Binding-site contacts:
Ligand atom C7 contacts residue ASN80 of chain 1.A at 3.1 Å.
Ligand atom C6 contacts residue HIS119 of chain 1.A at 4.2 Å.
Ligand atom C8 contacts residue ASN80 of chain 1.A at 4.3 Å.
Ligand atom C5 contacts residue ASN80 of chain 1.A at 3.8 Å.
Ligand atom O5 contacts residue ASN80 of chain 1.A at 2.5 Å (h-bond).
Ligand atom C5 contacts residue HIS119 of chain 1.A at 4.3 Å.
Ligand atom C1 contacts residue ASN80 of chain 1.A at 1.6 Å.
Ligand atom C2 contacts residue ASN80 of chain 1.A at 2.2 Å.
Ligand atom C1 contacts residue HIS119 of chain 1.A at 4.2 Å.
Ligand atom O5 contacts residue HIS119 of chain 1.A at 3.7 Å.
Ligand atom C4 contacts residue ASN80 of chain 1.A at 4.2 Å.
Ligand atom O7 contacts residue ASN80 of chain 1.A at 3.2 Å (h-bond).
Ligand atom C3 contacts residue ASN80 of chain 1.A at 3.7 Å.
Ligand atom N2 contacts residue ASN80 of chain 1.A at 2.6 Å (h-bond).

This protein binds this small molecule.
Small molecule (SMILES): CC(=O)N[C@@H]1[C@@H](O)[C@H](O)[C@@H](CO)O[C@H]1O

Sequence of chain 1.A:
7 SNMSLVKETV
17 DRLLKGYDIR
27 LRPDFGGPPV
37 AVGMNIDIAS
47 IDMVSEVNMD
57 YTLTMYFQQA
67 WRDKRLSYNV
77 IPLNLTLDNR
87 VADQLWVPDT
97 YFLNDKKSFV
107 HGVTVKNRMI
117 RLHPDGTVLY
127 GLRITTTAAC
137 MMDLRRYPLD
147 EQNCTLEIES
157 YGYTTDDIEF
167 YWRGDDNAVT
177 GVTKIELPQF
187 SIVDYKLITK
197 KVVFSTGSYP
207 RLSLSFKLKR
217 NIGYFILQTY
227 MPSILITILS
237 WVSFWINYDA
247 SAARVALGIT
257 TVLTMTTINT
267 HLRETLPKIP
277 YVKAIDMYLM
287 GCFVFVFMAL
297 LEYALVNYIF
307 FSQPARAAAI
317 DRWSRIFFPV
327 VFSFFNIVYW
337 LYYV